Binding-site contacts:
Ligand atom P4 contacts residue LEU269 of chain 1.D at 4.0 Å.
Ligand atom O53 contacts residue LYS507 of chain 1.D at 3.5 Å.
Ligand atom O41 contacts residue ARG411 of chain 1.D at 4.1 Å.
Ligand atom O42 contacts residue ARG270 of chain 1.D at 3.5 Å (salt-bridge).
Ligand atom O5 contacts residue LYS569 of chain 1.D at 3.5 Å.
Ligand atom O6 contacts residue TYR567 of chain 1.D at 3.8 Å.
Ligand atom O52 contacts residue ARG270 of chain 1.D at 3.9 Å.
Ligand atom O53 contacts residue ARG270 of chain 1.D at 3.1 Å (salt-bridge).
Ligand atom O53 contacts residue TYR567 of chain 1.D at 3.0 Å (h-bond).
Ligand atom O52 contacts residue LYS507 of chain 1.D at 3.5 Å (salt-bridge).
Ligand atom P1 contacts residue ARG568 of chain 1.D at 3.7 Å.
Ligand atom O43 contacts residue ARG266 of chain 1.D at 2.5 Å (salt-bridge).
Ligand atom O51 contacts residue TYR567 of chain 1.D at 3.0 Å (h-bond).
Ligand atom O11 contacts residue ARG568 of chain 1.D at 2.9 Å.
Ligand atom C5 contacts residue LYS569 of chain 1.D at 4.4 Å.
Ligand atom C5 contacts residue ARG270 of chain 1.D at 3.9 Å.
Ligand atom O42 contacts residue LEU269 of chain 1.D at 2.7 Å (h-bond).
Ligand atom P4 contacts residue THR268 of chain 1.D at 3.8 Å.
Ligand atom P5 contacts residue ARG510 of chain 1.D at 4.4 Å.
Ligand atom O43 contacts residue THR268 of chain 1.D at 3.0 Å (h-bond).
Ligand atom O41 contacts residue LYS569 of chain 1.D at 3.4 Å (salt-bridge).
Ligand atom O51 contacts residue LYS507 of chain 1.D at 2.9 Å (salt-bridge).
Ligand atom O43 contacts residue LEU269 of chain 1.D at 4.2 Å.
Ligand atom C1 contacts residue ARG568 of chain 1.D at 4.4 Å.
Ligand atom O3 contacts residue ARG568 of chain 1.D at 3.5 Å (salt-bridge).
Ligand atom O51 contacts residue LYS569 of chain 1.D at 4.1 Å.
Ligand atom P5 contacts residue TYR567 of chain 1.D at 3.4 Å.
Ligand atom O42 contacts residue THR268 of chain 1.D at 3.5 Å (h-bond).
Ligand atom O1 contacts residue ARG568 of chain 1.D at 3.3 Å (salt-bridge).
Ligand atom O6 contacts residue ARG270 of chain 1.D at 4.2 Å.
Ligand atom C4 contacts residue LYS569 of chain 1.D at 4.1 Å.
Ligand atom O4 contacts residue ARG270 of chain 1.D at 3.7 Å.
Ligand atom O51 contacts residue ARG510 of chain 1.D at 2.9 Å (salt-bridge).
Ligand atom O5 contacts residue TYR567 of chain 1.D at 3.7 Å.
Ligand atom O5 contacts residue ARG270 of chain 1.D at 4.3 Å.
Ligand atom P5 contacts residue ARG270 of chain 1.D at 3.9 Å.
Ligand atom O3 contacts residue LYS569 of chain 1.D at 4.4 Å.
Ligand atom O41 contacts residue ARG266 of chain 1.D at 2.7 Å (salt-bridge).
Ligand atom P5 contacts residue LYS507 of chain 1.D at 3.5 Å.
Ligand atom P4 contacts residue ARG266 of chain 1.D at 3.5 Å.

Sequence of chain 1.D:
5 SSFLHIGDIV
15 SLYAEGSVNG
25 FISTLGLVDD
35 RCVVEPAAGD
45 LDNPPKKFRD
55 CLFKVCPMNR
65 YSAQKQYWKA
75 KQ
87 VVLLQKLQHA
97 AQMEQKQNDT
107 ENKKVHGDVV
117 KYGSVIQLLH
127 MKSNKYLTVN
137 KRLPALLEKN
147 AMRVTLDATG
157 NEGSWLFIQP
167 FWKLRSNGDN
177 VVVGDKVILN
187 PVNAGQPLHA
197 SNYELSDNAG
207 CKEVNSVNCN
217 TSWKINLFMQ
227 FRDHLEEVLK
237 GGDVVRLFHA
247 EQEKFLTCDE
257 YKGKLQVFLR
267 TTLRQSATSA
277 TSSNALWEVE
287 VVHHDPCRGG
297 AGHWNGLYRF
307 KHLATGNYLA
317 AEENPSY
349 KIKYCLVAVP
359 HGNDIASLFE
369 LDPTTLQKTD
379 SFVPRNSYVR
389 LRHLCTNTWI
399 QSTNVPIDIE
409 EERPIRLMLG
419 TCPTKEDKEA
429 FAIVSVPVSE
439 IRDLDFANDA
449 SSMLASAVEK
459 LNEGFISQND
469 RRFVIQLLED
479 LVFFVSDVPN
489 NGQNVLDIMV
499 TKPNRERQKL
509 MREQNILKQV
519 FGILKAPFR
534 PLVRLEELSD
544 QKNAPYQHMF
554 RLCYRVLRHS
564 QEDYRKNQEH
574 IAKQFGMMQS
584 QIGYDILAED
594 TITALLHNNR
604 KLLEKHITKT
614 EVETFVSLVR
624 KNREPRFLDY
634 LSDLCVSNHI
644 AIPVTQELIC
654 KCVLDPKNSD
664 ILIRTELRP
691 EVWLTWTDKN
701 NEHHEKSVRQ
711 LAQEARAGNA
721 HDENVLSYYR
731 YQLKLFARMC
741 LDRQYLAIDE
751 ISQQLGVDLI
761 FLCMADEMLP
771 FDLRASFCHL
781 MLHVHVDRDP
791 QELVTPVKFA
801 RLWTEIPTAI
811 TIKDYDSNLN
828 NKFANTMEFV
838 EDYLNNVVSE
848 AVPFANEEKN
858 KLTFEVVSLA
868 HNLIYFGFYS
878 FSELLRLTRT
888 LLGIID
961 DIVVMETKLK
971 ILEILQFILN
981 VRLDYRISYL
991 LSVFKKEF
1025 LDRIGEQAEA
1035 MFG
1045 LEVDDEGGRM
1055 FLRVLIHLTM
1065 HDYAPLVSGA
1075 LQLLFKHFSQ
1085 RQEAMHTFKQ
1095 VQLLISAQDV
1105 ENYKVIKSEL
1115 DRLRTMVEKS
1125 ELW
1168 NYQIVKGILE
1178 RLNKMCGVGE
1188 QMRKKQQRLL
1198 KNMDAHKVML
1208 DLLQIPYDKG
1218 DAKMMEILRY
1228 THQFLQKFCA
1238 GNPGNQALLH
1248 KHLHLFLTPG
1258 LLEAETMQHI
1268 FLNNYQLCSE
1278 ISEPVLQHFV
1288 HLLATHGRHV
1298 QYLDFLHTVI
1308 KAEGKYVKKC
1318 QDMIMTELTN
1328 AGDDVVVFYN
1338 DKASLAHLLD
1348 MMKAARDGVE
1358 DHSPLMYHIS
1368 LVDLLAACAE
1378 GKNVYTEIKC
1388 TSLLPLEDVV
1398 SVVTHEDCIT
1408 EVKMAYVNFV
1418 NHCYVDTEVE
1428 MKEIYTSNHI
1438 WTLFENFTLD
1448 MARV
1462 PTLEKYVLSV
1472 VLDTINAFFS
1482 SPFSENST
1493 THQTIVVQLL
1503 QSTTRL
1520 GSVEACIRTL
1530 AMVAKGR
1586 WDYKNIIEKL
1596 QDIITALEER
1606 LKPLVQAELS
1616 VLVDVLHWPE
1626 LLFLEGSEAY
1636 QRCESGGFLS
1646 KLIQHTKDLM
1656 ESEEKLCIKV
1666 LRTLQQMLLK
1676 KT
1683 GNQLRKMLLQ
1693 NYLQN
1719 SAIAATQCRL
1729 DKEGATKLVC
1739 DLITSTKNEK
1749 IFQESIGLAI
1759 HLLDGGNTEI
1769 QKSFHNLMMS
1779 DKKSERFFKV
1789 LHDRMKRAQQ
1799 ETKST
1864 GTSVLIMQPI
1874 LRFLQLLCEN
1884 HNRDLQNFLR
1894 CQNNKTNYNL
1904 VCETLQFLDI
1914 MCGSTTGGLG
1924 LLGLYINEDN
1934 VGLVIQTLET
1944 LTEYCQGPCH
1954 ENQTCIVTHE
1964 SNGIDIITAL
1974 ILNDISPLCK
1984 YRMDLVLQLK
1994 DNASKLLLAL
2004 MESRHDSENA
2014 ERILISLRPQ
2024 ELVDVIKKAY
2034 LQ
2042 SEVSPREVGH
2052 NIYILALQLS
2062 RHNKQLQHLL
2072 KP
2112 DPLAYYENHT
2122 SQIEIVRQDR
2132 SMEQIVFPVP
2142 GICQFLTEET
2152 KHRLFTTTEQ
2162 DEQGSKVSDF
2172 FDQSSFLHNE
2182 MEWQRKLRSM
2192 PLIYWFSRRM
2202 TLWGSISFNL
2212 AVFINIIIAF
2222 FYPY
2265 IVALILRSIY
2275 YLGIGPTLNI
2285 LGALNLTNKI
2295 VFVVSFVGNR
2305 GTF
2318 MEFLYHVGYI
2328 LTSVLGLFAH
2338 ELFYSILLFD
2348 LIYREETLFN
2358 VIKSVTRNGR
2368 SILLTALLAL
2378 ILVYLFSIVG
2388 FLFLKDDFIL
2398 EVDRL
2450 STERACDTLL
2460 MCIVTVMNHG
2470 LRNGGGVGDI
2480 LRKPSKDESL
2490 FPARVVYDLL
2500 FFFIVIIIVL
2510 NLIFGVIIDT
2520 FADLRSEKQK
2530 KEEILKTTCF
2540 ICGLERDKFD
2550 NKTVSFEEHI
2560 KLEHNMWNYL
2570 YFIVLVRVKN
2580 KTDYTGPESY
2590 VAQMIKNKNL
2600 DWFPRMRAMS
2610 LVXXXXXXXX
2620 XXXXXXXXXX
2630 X

This protein binds this small molecule.
Small molecule (SMILES): O=P(O)(O)O[C@@H]1[C@H](O)[C@H](O)[C@@H](OP(=O)(O)O)[C@H](OP(=O)(O)O)[C@H]1O